A protein and the small-molecule ligand that binds it are described below.
Small molecule (SMILES): N[C@@H](CCC(=O)O)C(=O)O

Sequence of chain 1.F:
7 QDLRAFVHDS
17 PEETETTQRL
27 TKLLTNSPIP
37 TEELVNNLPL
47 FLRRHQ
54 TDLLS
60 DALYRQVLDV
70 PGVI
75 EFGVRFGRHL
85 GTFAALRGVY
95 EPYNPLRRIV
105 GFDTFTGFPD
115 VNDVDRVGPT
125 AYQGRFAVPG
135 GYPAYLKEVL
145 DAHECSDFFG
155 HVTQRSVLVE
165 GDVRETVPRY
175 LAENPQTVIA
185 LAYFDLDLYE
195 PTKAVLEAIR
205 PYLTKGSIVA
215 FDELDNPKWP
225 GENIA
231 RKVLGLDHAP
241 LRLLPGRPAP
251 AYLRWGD

Binding-site contacts:
Ligand atom CG contacts residue GLU217 of chain 1.F at 3.5 Å.
Ligand atom N contacts residue NA1 of chain 1.IA at 4.0 Å.
Ligand atom CG contacts residue TRP223 of chain 1.F at 4.1 Å (hydrophobic).
Ligand atom O contacts residue ASP216 of chain 1.F at 3.3 Å (salt-bridge).
Ligand atom CB contacts residue PHE130 of chain 1.F at 4.0 Å (hydrophobic).
Ligand atom CB contacts residue GLU217 of chain 1.F at 4.1 Å.
Ligand atom N contacts residue ASP189 of chain 1.F at 3.6 Å.
Ligand atom O contacts residue EDO1 of chain 1.JA at 3.9 Å.
Ligand atom CD contacts residue TRP223 of chain 1.F at 3.7 Å (hydrophobic).
Ligand atom C contacts residue ASP216 of chain 1.F at 4.0 Å.
Ligand atom C contacts residue NA1 of chain 1.IA at 4.1 Å.
Ligand atom OE1 contacts residue PHE130 of chain 1.F at 3.4 Å.
Ligand atom N contacts residue ASP191 of chain 1.F at 4.1 Å.
Ligand atom N contacts residue ASP216 of chain 1.F at 2.7 Å (salt-bridge).
Ligand atom CA contacts residue ASP216 of chain 1.F at 3.8 Å.
Ligand atom CD contacts residue PHE130 of chain 1.F at 4.1 Å (hydrophobic).
Ligand atom O contacts residue NA1 of chain 1.IA at 2.9 Å (h-bond).
Ligand atom C contacts residue GLU217 of chain 1.F at 3.7 Å.
Ligand atom OE2 contacts residue LYS222 of chain 1.F at 3.8 Å.
Ligand atom N contacts residue GLU217 of chain 1.F at 2.8 Å (salt-bridge).
Ligand atom OE2 contacts residue TRP223 of chain 1.F at 2.9 Å (h-bond).
Ligand atom O contacts residue GLU217 of chain 1.F at 3.2 Å (salt-bridge).
Ligand atom CA contacts residue GLU217 of chain 1.F at 3.6 Å.